Binding-site contacts:
Ligand atom O1B contacts residue PHE168 of chain 1.B at 3.0 Å (h-bond).
Ligand atom O4 contacts residue LYS41 of chain 1.B at 3.4 Å (salt-bridge).
Ligand atom C2 contacts residue ARG135 of chain 1.B at 3.9 Å.
Ligand atom O1A contacts residue PHE168 of chain 1.B at 3.9 Å.
Ligand atom C23 contacts residue GLY165 of chain 1.B at 3.5 Å.
Ligand atom O1A contacts residue GLY165 of chain 1.B at 3.1 Å.
Ligand atom C1 contacts residue TYR110 of chain 1.B at 4.1 Å (hydrophobic).
Ligand atom C3 contacts residue GLU45 of chain 1.B at 3.7 Å.
Ligand atom O2 contacts residue ARG135 of chain 1.B at 3.3 Å (salt-bridge).
Ligand atom O3 contacts residue ALA40 of chain 1.B at 3.7 Å.
Ligand atom C1 contacts residue HIS170 of chain 1.B at 4.0 Å.
Ligand atom O5 contacts residue TYR110 of chain 1.B at 3.4 Å (h-bond).
Ligand atom C4 contacts residue GLU45 of chain 1.B at 3.5 Å.
Ligand atom O2 contacts residue THR140 of chain 1.B at 2.8 Å (h-bond).
Ligand atom O1B contacts residue ARG167 of chain 1.B at 2.9 Å (salt-bridge).
Ligand atom C2 contacts residue HIS170 of chain 1.B at 3.8 Å.
Ligand atom O13 contacts residue PO41 of chain 1.G at 3.0 Å (h-bond).
Ligand atom C21 contacts residue ARG167 of chain 1.B at 4.1 Å.
Ligand atom O6 contacts residue ARG167 of chain 1.B at 3.0 Å (salt-bridge).
Ligand atom O1A contacts residue HIS170 of chain 1.B at 2.4 Å (h-bond).
Ligand atom O4 contacts residue GLU45 of chain 1.B at 2.5 Å (salt-bridge).
Ligand atom O5 contacts residue PHE168 of chain 1.B at 3.9 Å.
Ligand atom O1B contacts residue GLY166 of chain 1.B at 3.6 Å (h-bond).
Ligand atom O2 contacts residue TYR110 of chain 1.B at 3.1 Å.
Ligand atom O3 contacts residue LYS41 of chain 1.B at 3.6 Å.
Ligand atom C21 contacts residue GLY165 of chain 1.B at 3.7 Å.
Ligand atom O13 contacts residue ALA40 of chain 1.B at 3.6 Å.
Ligand atom O13 contacts residue GLY165 of chain 1.B at 3.3 Å (h-bond).
Ligand atom C2 contacts residue THR140 of chain 1.B at 3.7 Å.
Ligand atom C21 contacts residue PHE168 of chain 1.B at 3.9 Å (hydrophobic).
Ligand atom O1 contacts residue HIS170 of chain 1.B at 4.0 Å.
Ligand atom O3 contacts residue GLU45 of chain 1.B at 2.6 Å (salt-bridge).
Ligand atom C3 contacts residue ARG135 of chain 1.B at 4.0 Å.
Ligand atom O6 contacts residue THR122 of chain 1.B at 4.1 Å.
Ligand atom C23 contacts residue PO41 of chain 1.G at 3.8 Å.
Ligand atom O1 contacts residue ALA40 of chain 1.B at 4.1 Å.
Ligand atom O2 contacts residue HIS170 of chain 1.B at 4.1 Å.
Ligand atom O1B contacts residue GLY165 of chain 1.B at 3.3 Å.
Ligand atom C21 contacts residue HIS170 of chain 1.B at 3.5 Å.
Ligand atom O3 contacts residue ARG135 of chain 1.B at 2.9 Å (salt-bridge).

Sequence of chain 1.B:
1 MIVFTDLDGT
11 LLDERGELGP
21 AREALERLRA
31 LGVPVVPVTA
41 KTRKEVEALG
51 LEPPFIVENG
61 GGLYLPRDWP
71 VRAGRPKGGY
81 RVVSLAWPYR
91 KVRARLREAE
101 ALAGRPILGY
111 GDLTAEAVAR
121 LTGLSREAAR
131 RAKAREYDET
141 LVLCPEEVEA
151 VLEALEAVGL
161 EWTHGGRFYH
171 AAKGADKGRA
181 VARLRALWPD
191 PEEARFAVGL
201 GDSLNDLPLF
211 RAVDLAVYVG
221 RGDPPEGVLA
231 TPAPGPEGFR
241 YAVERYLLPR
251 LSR

The small molecule below binds the protein below.
Small molecule (SMILES): O=C(O)[C@@H](CO)O[C@H]1O[C@H](CO)[C@@H](O)[C@H](O)[C@@H]1O